Sequence of chain 1.A:
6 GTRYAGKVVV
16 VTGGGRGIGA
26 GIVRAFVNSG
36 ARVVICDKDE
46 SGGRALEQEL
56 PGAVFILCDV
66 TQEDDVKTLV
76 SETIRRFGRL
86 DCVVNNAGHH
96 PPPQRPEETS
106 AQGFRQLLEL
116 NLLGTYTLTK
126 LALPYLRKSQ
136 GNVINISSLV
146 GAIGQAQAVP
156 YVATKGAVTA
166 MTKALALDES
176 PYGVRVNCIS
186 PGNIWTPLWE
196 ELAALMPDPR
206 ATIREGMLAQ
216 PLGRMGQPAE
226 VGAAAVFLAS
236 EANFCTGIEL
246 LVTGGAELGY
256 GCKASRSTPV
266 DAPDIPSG

Binding-site contacts:
Ligand atom C5 contacts residue NAD1 of chain 4.B at 3.6 Å.
Ligand atom O2 contacts residue GLN150 of chain 4.A at 3.7 Å.
Ligand atom C1' contacts residue SER143 of chain 4.A at 3.6 Å.
Ligand atom C1' contacts residue VAL145 of chain 4.A at 4.2 Å (hydrophobic).
Ligand atom O1' contacts residue SER143 of chain 4.A at 2.8 Å (h-bond).
Ligand atom O2' contacts residue TYR255 of chain 1.A at 2.9 Å (h-bond).
Ligand atom C6 contacts residue HIS95 of chain 4.A at 3.5 Å.
Ligand atom C3 contacts residue TRP194 of chain 4.A at 3.6 Å (hydrophobic).
Ligand atom C6 contacts residue TYR156 of chain 4.A at 3.4 Å (hydrophobic).
Ligand atom O1' contacts residue VAL145 of chain 4.A at 4.0 Å.
Ligand atom C1' contacts residue NAD1 of chain 4.B at 3.4 Å.
Ligand atom O2' contacts residue NAD1 of chain 4.B at 3.9 Å.
Ligand atom C1 contacts residue TYR156 of chain 4.A at 4.0 Å (hydrophobic).
Ligand atom C1' contacts residue TYR156 of chain 4.A at 3.6 Å (hydrophobic).
Ligand atom C3 contacts residue HIS95 of chain 4.A at 4.2 Å.
Ligand atom C4 contacts residue LEU193 of chain 4.A at 4.1 Å (hydrophobic).
Ligand atom C1' contacts residue TYR255 of chain 1.A at 4.2 Å (hydrophobic).
Ligand atom C2 contacts residue HIS95 of chain 4.A at 4.0 Å.
Ligand atom C3 contacts residue NAD1 of chain 4.B at 4.0 Å.
Ligand atom C4 contacts residue LEU197 of chain 4.A at 3.7 Å (hydrophobic).
Ligand atom C5 contacts residue HIS95 of chain 4.A at 3.6 Å.
Ligand atom O1' contacts residue TYR156 of chain 4.A at 2.5 Å (h-bond).
Ligand atom C5 contacts residue LEU193 of chain 4.A at 3.7 Å (hydrophobic).
Ligand atom C4 contacts residue HIS95 of chain 4.A at 4.1 Å.
Ligand atom O1' contacts residue NAD1 of chain 4.B at 3.3 Å.
Ligand atom O2 contacts residue TRP194 of chain 4.A at 3.8 Å.
Ligand atom O2 contacts residue TYR255 of chain 1.A at 4.3 Å.
Ligand atom C2 contacts residue NAD1 of chain 4.B at 3.9 Å.
Ligand atom C1' contacts residue HIS95 of chain 4.A at 4.1 Å.
Ligand atom O2 contacts residue ASN188 of chain 4.A at 3.4 Å (h-bond).
Ligand atom O2' contacts residue VAL145 of chain 4.A at 3.6 Å.
Ligand atom C6 contacts residue NAD1 of chain 4.B at 3.2 Å.
Ligand atom C4 contacts residue TRP194 of chain 4.A at 4.0 Å (hydrophobic).
Ligand atom C4 contacts residue NAD1 of chain 4.B at 3.9 Å.
Ligand atom C2 contacts residue TRP194 of chain 4.A at 4.0 Å (hydrophobic).
Ligand atom C3 contacts residue LEU197 of chain 4.A at 4.1 Å (hydrophobic).
Ligand atom C1 contacts residue HIS95 of chain 4.A at 3.6 Å.
Ligand atom O2' contacts residue SER143 of chain 4.A at 3.8 Å.
Ligand atom O1' contacts residue HIS95 of chain 4.A at 4.0 Å.
Ligand atom C1 contacts residue NAD1 of chain 4.B at 3.5 Å.

A small-molecule ligand and the protein it binds are described below.
Small molecule (SMILES): O=C(O)c1ccccc1O

Sequence of chain 4.A:
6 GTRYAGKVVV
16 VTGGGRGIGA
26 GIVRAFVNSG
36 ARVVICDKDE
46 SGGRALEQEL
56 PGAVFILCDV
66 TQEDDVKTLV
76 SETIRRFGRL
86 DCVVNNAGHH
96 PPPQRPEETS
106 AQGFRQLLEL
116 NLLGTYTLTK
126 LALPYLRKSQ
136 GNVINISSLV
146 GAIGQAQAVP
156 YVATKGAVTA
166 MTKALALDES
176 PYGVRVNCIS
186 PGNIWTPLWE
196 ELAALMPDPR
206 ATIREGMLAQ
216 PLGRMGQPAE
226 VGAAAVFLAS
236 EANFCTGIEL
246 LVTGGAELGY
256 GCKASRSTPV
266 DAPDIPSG